The small molecule below binds the protein below.
Small molecule (SMILES): O=C1C=CC2=C(C1)Oc1cc(O)ccc1C2c1ccc(NC(=S)NCCO[C@H]2O[C@H](CO)[C@H](O)[C@H](O)[C@H]2O)cc1C(=O)O

Sequence of chain 1.C:
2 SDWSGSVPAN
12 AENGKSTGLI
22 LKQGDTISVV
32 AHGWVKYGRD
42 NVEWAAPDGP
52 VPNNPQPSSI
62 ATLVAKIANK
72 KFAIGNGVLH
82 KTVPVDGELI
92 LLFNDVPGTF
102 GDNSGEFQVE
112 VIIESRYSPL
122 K

Binding-site contacts:
Ligand atom O16 contacts residue ILE61 of chain 1.C at 3.7 Å.
Ligand atom O16 contacts residue VAL97 of chain 1.C at 4.0 Å.
Ligand atom C14 contacts residue GLN57 of chain 1.C at 4.0 Å.
Ligand atom C08 contacts residue GLU44 of chain 1.C at 3.2 Å.
Ligand atom O11 contacts residue THR100 of chain 1.C at 3.5 Å.
Ligand atom C25 contacts residue THR100 of chain 1.C at 4.2 Å.
Ligand atom O09 contacts residue GLY39 of chain 1.C at 4.1 Å.
Ligand atom O11 contacts residue ASP103 of chain 1.C at 2.4 Å (salt-bridge).
Ligand atom O17 contacts residue GLN57 of chain 1.C at 3.5 Å (h-bond).
Ligand atom O06 contacts residue GLU44 of chain 1.C at 3.7 Å.
Ligand atom O13 contacts residue CA1 of chain 1.M at 2.5 Å.
Ligand atom C15 contacts residue VAL97 of chain 1.C at 3.8 Å (hydrophobic).
Ligand atom C12 contacts residue CA1 of chain 1.M at 3.4 Å.
Ligand atom C12 contacts residue THR100 of chain 1.C at 3.3 Å.
Ligand atom O11 contacts residue TYR38 of chain 1.C at 3.3 Å (h-bond).
Ligand atom C10 contacts residue CA1 of chain 1.M at 3.4 Å.
Ligand atom C15 contacts residue GLN57 of chain 1.C at 3.7 Å.
Ligand atom C05 contacts residue GLN57 of chain 1.C at 3.6 Å.
Ligand atom C08 contacts residue CA1 of chain 1.M at 4.0 Å.
Ligand atom C08 contacts residue ASP103 of chain 1.C at 3.8 Å.
Ligand atom O17 contacts residue TYR38 of chain 1.C at 3.5 Å.
Ligand atom O16 contacts residue GLN57 of chain 1.C at 2.6 Å (h-bond).
Ligand atom O13 contacts residue ASP96 of chain 1.C at 2.7 Å (salt-bridge).
Ligand atom C07 contacts residue GLU44 of chain 1.C at 3.1 Å.
Ligand atom O09 contacts residue ASP103 of chain 1.C at 3.2 Å (salt-bridge).
Ligand atom O09 contacts residue TYR38 of chain 1.C at 4.0 Å.
Ligand atom C07 contacts residue TYR38 of chain 1.C at 3.8 Å (hydrophobic).
Ligand atom C15 contacts residue ILE61 of chain 1.C at 3.7 Å (hydrophobic).
Ligand atom C12 contacts residue TYR38 of chain 1.C at 4.0 Å (hydrophobic).
Ligand atom C14 contacts residue ASP96 of chain 1.C at 4.1 Å.
Ligand atom O11 contacts residue CA1 of chain 1.M at 2.5 Å.
Ligand atom C10 contacts residue TYR38 of chain 1.C at 3.7 Å (hydrophobic).
Ligand atom C12 contacts residue ASP96 of chain 1.C at 3.5 Å.
Ligand atom O13 contacts residue TYR38 of chain 1.C at 3.0 Å (h-bond).
Ligand atom C15 contacts residue ASP96 of chain 1.C at 3.4 Å.
Ligand atom O09 contacts residue GLU44 of chain 1.C at 2.8 Å (salt-bridge).
Ligand atom C10 contacts residue ASP103 of chain 1.C at 3.5 Å.
Ligand atom O13 contacts residue THR100 of chain 1.C at 3.3 Å (h-bond).
Ligand atom C08 contacts residue TYR38 of chain 1.C at 3.4 Å (hydrophobic).
Ligand atom C10 contacts residue THR100 of chain 1.C at 4.0 Å.